Sequence of chain 1.B:
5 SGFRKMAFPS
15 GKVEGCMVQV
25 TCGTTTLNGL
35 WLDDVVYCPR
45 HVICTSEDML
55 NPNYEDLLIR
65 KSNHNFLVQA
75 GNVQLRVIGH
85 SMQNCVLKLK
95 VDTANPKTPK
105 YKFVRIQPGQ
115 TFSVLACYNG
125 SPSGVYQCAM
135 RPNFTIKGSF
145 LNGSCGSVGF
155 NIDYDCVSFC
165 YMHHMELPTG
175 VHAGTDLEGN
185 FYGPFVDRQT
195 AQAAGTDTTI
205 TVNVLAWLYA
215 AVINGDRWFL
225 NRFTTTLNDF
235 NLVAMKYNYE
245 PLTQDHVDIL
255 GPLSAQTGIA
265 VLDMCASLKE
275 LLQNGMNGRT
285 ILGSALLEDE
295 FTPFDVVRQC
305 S

This protein binds this small molecule.
Small molecule (SMILES): [H]/N=C\[C@H](C[C@@H]1CCNC1=O)NC(=O)[C@H](CC(C)C)NC(=O)OCC(C)(C)Sc1ccccc1

Binding-site contacts:
Ligand atom C09 contacts residue HIS168 of chain 1.B at 3.6 Å.
Ligand atom C29 contacts residue PRO172 of chain 1.B at 3.4 Å (hydrophobic).
Ligand atom C29 contacts residue GLU170 of chain 1.B at 3.5 Å.
Ligand atom C28 contacts residue PRO172 of chain 1.B at 3.6 Å (hydrophobic).
Ligand atom C29 contacts residue LEU171 of chain 1.B at 3.6 Å (hydrophobic).
Ligand atom S27 contacts residue PRO172 of chain 1.B at 3.8 Å.
Ligand atom N10 contacts residue HIS168 of chain 1.B at 2.9 Å (h-bond).
Ligand atom C11 contacts residue CYS149 of chain 1.B at 2.8 Å (hydrophobic).
Ligand atom C23 contacts residue GLU170 of chain 1.B at 2.9 Å.
Ligand atom O01 contacts residue MET169 of chain 1.B at 3.3 Å.
Ligand atom N15 contacts residue GLU170 of chain 1.B at 3.0 Å (salt-bridge).
Ligand atom C12 contacts residue CYS149 of chain 1.B at 3.5 Å (hydrophobic).
Ligand atom N03 contacts residue GLN193 of chain 1.B at 2.6 Å (h-bond).
Ligand atom C25 contacts residue ARG192 of chain 1.B at 3.7 Å.
Ligand atom C25 contacts residue GLN196 of chain 1.B at 3.7 Å.
Ligand atom N15 contacts residue PHE144 of chain 1.B at 3.2 Å (h-bond).
Ligand atom C17 contacts residue ASN146 of chain 1.B at 3.3 Å.
Ligand atom N10 contacts residue CYS149 of chain 1.B at 2.9 Å (h-bond).
Ligand atom C04 contacts residue HIS168 of chain 1.B at 3.4 Å.
Ligand atom O22 contacts residue GLN193 of chain 1.B at 3.4 Å (h-bond).
Ligand atom O18 contacts residue PHE144 of chain 1.B at 3.5 Å.
Ligand atom C30 contacts residue PRO172 of chain 1.B at 3.7 Å (hydrophobic).
Ligand atom C04 contacts residue GLN193 of chain 1.B at 3.7 Å.
Ligand atom O18 contacts residue GLU170 of chain 1.B at 3.3 Å.
Ligand atom C06 contacts residue GLN193 of chain 1.B at 3.7 Å.
Ligand atom C02 contacts residue GLN193 of chain 1.B at 3.5 Å.
Ligand atom C05 contacts residue GLN193 of chain 1.B at 3.7 Å.
Ligand atom N20 contacts residue CYS149 of chain 1.B at 2.8 Å (h-bond).
Ligand atom N20 contacts residue GLY147 of chain 1.B at 3.6 Å (h-bond).
Ligand atom C26 contacts residue THR194 of chain 1.B at 3.6 Å.
Ligand atom C33 contacts residue PRO172 of chain 1.B at 3.8 Å (hydrophobic).
Ligand atom O18 contacts residue HIS176 of chain 1.B at 3.5 Å.
Ligand atom N20 contacts residue SER148 of chain 1.B at 3.5 Å (h-bond).
Ligand atom O01 contacts residue GLU170 of chain 1.B at 3.0 Å (salt-bridge).
Ligand atom C14 contacts residue GLU170 of chain 1.B at 3.4 Å.
Ligand atom C16 contacts residue ASN146 of chain 1.B at 3.5 Å.
Ligand atom O18 contacts residue HIS167 of chain 1.B at 2.9 Å (h-bond).
Ligand atom C12 contacts residue SER148 of chain 1.B at 3.7 Å.
Ligand atom C19 contacts residue CYS149 of chain 1.B at 1.8 Å (hydrophobic).
Ligand atom C25 contacts residue THR194 of chain 1.B at 3.2 Å.